The protein below binds the small molecule below.
Small molecule (SMILES): CC[C@H](CO)Nc1nc(NCc2ccc(-c3ccccn3)c(F)c2)c2ncn(C(C)C)c2n1

Binding-site contacts:
Ligand atom C3 contacts residue ILE25 of chain 1.H at 3.4 Å (hydrophobic).
Ligand atom C12 contacts residue ASP111 of chain 1.H at 3.7 Å.
Ligand atom C17 contacts residue LEU158 of chain 1.H at 3.6 Å (hydrophobic).
Ligand atom C20 contacts residue ALA46 of chain 1.H at 3.8 Å (hydrophobic).
Ligand atom C20 contacts residue PHE105 of chain 1.H at 3.6 Å (hydrophobic).
Ligand atom N1 contacts residue ILE609 of chain 1.G at 3.6 Å.
Ligand atom N6 contacts residue LEU158 of chain 1.H at 3.6 Å.
Ligand atom C17 contacts residue GLU106 of chain 1.H at 3.1 Å.
Ligand atom C18 contacts residue PHE105 of chain 1.H at 3.6 Å (hydrophobic).
Ligand atom C16 contacts residue LEU158 of chain 1.H at 3.5 Å (hydrophobic).
Ligand atom C12 contacts residue HIS110 of chain 1.H at 3.6 Å.
Ligand atom F1 contacts residue ILE609 of chain 1.G at 3.4 Å.
Ligand atom C7 contacts residue TYR107 of chain 1.H at 3.6 Å (hydrophobic).
Ligand atom N5 contacts residue GLU106 of chain 1.H at 3.8 Å.
Ligand atom F1 contacts residue TYR107 of chain 1.H at 2.7 Å.
Ligand atom C24 contacts residue ASN156 of chain 1.H at 3.7 Å.
Ligand atom N5 contacts residue LEU158 of chain 1.H at 3.5 Å.
Ligand atom C20 contacts residue LYS48 of chain 1.H at 3.8 Å.
Ligand atom C10 contacts residue ARG628 of chain 1.G at 3.7 Å.
Ligand atom C13 contacts residue LEU158 of chain 1.H at 3.9 Å (hydrophobic).
Ligand atom C12 contacts residue MET108 of chain 1.H at 3.8 Å (hydrophobic).
Ligand atom C1 contacts residue ASN607 of chain 1.G at 3.5 Å.
Ligand atom C6 contacts residue ARG628 of chain 1.G at 3.7 Å.
Ligand atom C2 contacts residue ARG628 of chain 1.G at 3.8 Å.
Ligand atom C22 contacts residue SER155 of chain 1.H at 3.5 Å.
Ligand atom C8 contacts residue TYR107 of chain 1.H at 3.8 Å (hydrophobic).
Ligand atom C5 contacts residue ASN607 of chain 1.G at 3.6 Å.
Ligand atom N5 contacts residue MET108 of chain 1.H at 3.1 Å (h-bond).
Ligand atom C8 contacts residue ASP109 of chain 1.H at 3.1 Å.
Ligand atom C3 contacts residue ARG628 of chain 1.G at 3.8 Å.
Ligand atom C11 contacts residue ARG628 of chain 1.G at 3.6 Å.
Ligand atom C15 contacts residue LEU158 of chain 1.H at 3.5 Å (hydrophobic).
Ligand atom C4 contacts residue ARG647 of chain 1.G at 3.5 Å.
Ligand atom O1 contacts residue ASP111 of chain 1.H at 3.8 Å.
Ligand atom C9 contacts residue ARG628 of chain 1.G at 3.8 Å.
Ligand atom C11 contacts residue ILE25 of chain 1.H at 3.7 Å (hydrophobic).
Ligand atom F1 contacts residue ASP109 of chain 1.H at 3.7 Å.
Ligand atom C5 contacts residue ARG647 of chain 1.G at 3.5 Å.
Ligand atom C17 contacts residue MET108 of chain 1.H at 3.7 Å (hydrophobic).
Ligand atom N2 contacts residue MET108 of chain 1.H at 3.1 Å (h-bond).

Sequence of chain 1.G:
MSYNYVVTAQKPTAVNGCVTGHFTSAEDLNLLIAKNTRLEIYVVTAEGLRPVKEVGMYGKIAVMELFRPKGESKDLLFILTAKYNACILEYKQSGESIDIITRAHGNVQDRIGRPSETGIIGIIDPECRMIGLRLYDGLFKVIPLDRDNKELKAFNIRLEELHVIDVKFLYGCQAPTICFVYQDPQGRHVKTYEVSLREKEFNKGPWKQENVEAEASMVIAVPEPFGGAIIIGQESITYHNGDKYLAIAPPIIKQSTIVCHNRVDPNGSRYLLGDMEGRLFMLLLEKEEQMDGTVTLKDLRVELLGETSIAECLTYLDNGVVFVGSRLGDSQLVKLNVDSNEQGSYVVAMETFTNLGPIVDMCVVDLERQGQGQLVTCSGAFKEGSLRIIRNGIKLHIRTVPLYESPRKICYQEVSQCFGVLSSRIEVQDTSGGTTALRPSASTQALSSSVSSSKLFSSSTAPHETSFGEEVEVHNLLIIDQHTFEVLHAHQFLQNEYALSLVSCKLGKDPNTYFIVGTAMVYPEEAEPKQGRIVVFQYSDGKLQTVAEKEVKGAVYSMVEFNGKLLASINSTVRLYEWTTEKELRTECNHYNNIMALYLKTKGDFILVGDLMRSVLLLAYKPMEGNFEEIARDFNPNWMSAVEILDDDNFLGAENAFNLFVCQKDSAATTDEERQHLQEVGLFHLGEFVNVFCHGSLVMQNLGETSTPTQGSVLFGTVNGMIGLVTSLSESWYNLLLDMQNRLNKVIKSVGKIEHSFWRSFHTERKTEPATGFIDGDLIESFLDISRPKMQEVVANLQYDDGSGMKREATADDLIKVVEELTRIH

Sequence of chain 1.H:
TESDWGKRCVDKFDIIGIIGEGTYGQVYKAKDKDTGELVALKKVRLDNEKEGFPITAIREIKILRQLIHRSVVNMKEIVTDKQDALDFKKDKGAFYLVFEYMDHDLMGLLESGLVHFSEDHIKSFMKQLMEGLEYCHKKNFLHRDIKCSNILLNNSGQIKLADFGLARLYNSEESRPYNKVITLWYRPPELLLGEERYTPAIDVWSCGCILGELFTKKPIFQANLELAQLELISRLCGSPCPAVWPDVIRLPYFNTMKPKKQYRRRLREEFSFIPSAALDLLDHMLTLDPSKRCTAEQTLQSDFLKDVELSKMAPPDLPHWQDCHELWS